Sequence of chain 1.A:
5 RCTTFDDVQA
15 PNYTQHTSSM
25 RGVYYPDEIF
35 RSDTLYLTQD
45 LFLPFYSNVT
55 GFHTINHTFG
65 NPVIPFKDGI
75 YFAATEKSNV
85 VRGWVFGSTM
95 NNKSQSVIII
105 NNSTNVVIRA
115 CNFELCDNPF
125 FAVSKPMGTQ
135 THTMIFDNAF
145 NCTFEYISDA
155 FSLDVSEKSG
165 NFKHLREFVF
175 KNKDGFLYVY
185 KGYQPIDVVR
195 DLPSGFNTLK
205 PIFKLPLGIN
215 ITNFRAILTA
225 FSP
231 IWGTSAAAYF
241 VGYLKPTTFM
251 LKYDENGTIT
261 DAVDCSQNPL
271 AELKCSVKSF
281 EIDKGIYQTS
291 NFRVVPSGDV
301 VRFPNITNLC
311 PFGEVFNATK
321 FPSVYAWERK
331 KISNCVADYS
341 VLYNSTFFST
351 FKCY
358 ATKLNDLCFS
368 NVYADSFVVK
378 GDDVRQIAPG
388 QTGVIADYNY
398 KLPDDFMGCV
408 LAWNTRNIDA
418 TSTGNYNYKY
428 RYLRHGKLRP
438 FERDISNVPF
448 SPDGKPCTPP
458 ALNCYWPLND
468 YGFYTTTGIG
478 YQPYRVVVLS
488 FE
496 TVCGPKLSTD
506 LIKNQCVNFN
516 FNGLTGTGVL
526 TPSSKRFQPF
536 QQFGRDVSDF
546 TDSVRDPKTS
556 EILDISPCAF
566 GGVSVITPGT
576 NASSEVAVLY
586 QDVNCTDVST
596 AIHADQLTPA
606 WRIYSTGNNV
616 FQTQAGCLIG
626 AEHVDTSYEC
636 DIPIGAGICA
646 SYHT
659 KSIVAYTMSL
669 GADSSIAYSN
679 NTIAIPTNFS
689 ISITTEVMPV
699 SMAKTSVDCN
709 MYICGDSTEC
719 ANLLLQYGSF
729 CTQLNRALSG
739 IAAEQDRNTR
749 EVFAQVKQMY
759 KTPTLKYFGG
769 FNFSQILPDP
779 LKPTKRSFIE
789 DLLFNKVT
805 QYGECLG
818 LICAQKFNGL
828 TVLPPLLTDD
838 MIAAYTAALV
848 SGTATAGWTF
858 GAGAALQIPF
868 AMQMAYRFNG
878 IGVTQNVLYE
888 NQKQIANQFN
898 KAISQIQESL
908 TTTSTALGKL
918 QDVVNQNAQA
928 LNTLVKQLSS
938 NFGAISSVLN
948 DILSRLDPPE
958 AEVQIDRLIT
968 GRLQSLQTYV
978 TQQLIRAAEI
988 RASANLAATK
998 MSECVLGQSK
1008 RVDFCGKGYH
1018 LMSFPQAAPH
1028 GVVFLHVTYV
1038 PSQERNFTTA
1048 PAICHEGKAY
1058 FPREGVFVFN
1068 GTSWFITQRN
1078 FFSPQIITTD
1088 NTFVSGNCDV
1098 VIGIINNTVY

Binding-site contacts:
Ligand atom N2 contacts residue ASN52 of chain 1.A at 2.9 Å (h-bond).
Ligand atom O6 contacts residue ASN52 of chain 1.A at 3.7 Å.
Ligand atom C4 contacts residue ASN52 of chain 1.A at 4.2 Å.
Ligand atom C7 contacts residue ASN52 of chain 1.A at 3.1 Å.
Ligand atom O5 contacts residue ASN52 of chain 1.A at 2.3 Å (h-bond).
Ligand atom C6 contacts residue ASN52 of chain 1.A at 4.5 Å.
Ligand atom C2 contacts residue ASN52 of chain 1.A at 2.4 Å.
Ligand atom C5 contacts residue ASN52 of chain 1.A at 3.7 Å.
Ligand atom C8 contacts residue ASN52 of chain 1.A at 4.4 Å.
Ligand atom C3 contacts residue ASN52 of chain 1.A at 3.8 Å.
Ligand atom O5 contacts residue GLN19 of chain 1.A at 4.1 Å.
Ligand atom C1 contacts residue ASN52 of chain 1.A at 1.4 Å.
Ligand atom O7 contacts residue ASN52 of chain 1.A at 2.9 Å (h-bond).
Ligand atom C2 contacts residue GLN19 of chain 1.A at 4.5 Å.

A protein and the small-molecule ligand that binds it are described below.
Small molecule (SMILES): CC(=O)N[C@@H]1[C@@H](O)[C@H](O)[C@@H](CO)O[C@H]1O